The protein below binds the small molecule below.
Small molecule (SMILES): Nc1nc2c(ncn2[C@@H]2O[C@H](CO[P](=O)(O)OP(=O)(O)O)[C@@H](O[P](=O)(O)OP(=O)(O)O)[C@H]2O)c(=O)[nH]1

Sequence of chain 1.A:
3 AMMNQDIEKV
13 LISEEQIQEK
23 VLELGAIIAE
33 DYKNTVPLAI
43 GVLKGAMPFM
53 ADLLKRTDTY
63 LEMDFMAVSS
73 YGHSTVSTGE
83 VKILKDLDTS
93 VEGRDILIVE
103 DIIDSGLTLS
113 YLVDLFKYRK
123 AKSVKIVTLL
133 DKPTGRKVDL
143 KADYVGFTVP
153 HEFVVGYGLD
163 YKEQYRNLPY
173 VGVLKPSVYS

Binding-site contacts:
Ligand atom O1B contacts residue SER107 of chain 1.A at 2.5 Å (h-bond).
Ligand atom O6 contacts residue ILE104 of chain 1.A at 3.6 Å.
Ligand atom C2 contacts residue PHE155 of chain 1.A at 3.3 Å (hydrophobic).
Ligand atom O3B contacts residue ASP106 of chain 1.A at 2.9 Å (salt-bridge).
Ligand atom O6 contacts residue LYS134 of chain 1.A at 2.7 Å (salt-bridge).
Ligand atom PB contacts residue SER107 of chain 1.A at 3.4 Å.
Ligand atom N1 contacts residue VAL156 of chain 1.A at 3.1 Å (h-bond).
Ligand atom O3D contacts residue LYS46 of chain 1.A at 2.8 Å (salt-bridge).
Ligand atom O3A contacts residue ASP106 of chain 1.A at 3.3 Å.
Ligand atom O1D contacts residue ASP162 of chain 1.A at 3.0 Å (salt-bridge).
Ligand atom PD contacts residue MG1 of chain 1.D at 3.6 Å.
Ligand atom O2D contacts residue LYS46 of chain 1.A at 3.4 Å (salt-bridge).
Ligand atom O1A contacts residue SER107 of chain 1.A at 3.3 Å (h-bond).
Ligand atom N1 contacts residue PHE155 of chain 1.A at 3.4 Å.
Ligand atom PC contacts residue MG1 of chain 1.D at 3.4 Å.
Ligand atom O1C contacts residue MG1 of chain 1.D at 2.0 Å.
Ligand atom O1D contacts residue ARG168 of chain 1.A at 3.0 Å (salt-bridge).
Ligand atom O6 contacts residue VAL156 of chain 1.A at 3.3 Å (h-bond).
Ligand atom O3D contacts residue LEU45 of chain 1.A at 3.6 Å.
Ligand atom PB contacts residue GLY108 of chain 1.A at 3.6 Å.
Ligand atom O1D contacts residue MG1 of chain 1.D at 2.2 Å.
Ligand atom O3B contacts residue GLY108 of chain 1.A at 2.7 Å (h-bond).
Ligand atom O1B contacts residue GLY108 of chain 1.A at 3.5 Å (h-bond).
Ligand atom PD contacts residue ARG168 of chain 1.A at 3.6 Å.
Ligand atom N2 contacts residue VAL156 of chain 1.A at 3.2 Å (h-bond).
Ligand atom N7 contacts residue LYS134 of chain 1.A at 3.5 Å (salt-bridge).
Ligand atom N2 contacts residue PHE155 of chain 1.A at 3.3 Å.
Ligand atom O2D contacts residue GLY47 of chain 1.A at 2.9 Å (h-bond).
Ligand atom C2 contacts residue VAL156 of chain 1.A at 3.6 Å (hydrophobic).
Ligand atom O3A contacts residue SER107 of chain 1.A at 3.0 Å (h-bond).
Ligand atom O3B contacts residue SER107 of chain 1.A at 3.0 Å (h-bond).
Ligand atom C8 contacts residue ASP106 of chain 1.A at 3.6 Å.
Ligand atom C6 contacts residue LYS134 of chain 1.A at 3.6 Å.
Ligand atom N2 contacts residue ASP162 of chain 1.A at 2.9 Å (salt-bridge).
Ligand atom N7 contacts residue ASP106 of chain 1.A at 3.5 Å (salt-bridge).
Ligand atom O1B contacts residue LEU109 of chain 1.A at 3.6 Å.
Ligand atom O2' contacts residue ILE104 of chain 1.A at 3.7 Å.
Ligand atom O6 contacts residue GLU154 of chain 1.A at 3.5 Å (salt-bridge).
Ligand atom N2 contacts residue LEU161 of chain 1.A at 3.5 Å.
Ligand atom O3D contacts residue ARG168 of chain 1.A at 3.6 Å (salt-bridge).